Binding-site contacts:
Ligand atom O contacts residue MET16 of chain 1.A at 2.8 Å (h-bond).
Ligand atom CD2 contacts residue HIS153 of chain 1.A at 3.7 Å.
Ligand atom CD1 contacts residue SER39 of chain 1.A at 3.7 Å.
Ligand atom C contacts residue GLN45 of chain 1.A at 3.4 Å.
Ligand atom O contacts residue THR15 of chain 1.A at 3.2 Å.
Ligand atom CD1 contacts residue THR40 of chain 1.A at 3.4 Å.
Ligand atom O contacts residue GLN45 of chain 1.A at 2.9 Å (h-bond).
Ligand atom CD1 contacts residue ILE13 of chain 1.A at 3.8 Å (hydrophobic).
Ligand atom N contacts residue THR49 of chain 1.A at 3.7 Å.
Ligand atom CB contacts residue ALA41 of chain 1.A at 3.7 Å (hydrophobic).
Ligand atom CD1 contacts residue PHE38 of chain 1.A at 3.5 Å (hydrophobic).
Ligand atom O contacts residue VAL48 of chain 1.A at 3.6 Å.
Ligand atom CG2 contacts residue THR49 of chain 1.A at 3.2 Å.
Ligand atom O contacts residue VAL48 of chain 1.A at 3.8 Å.
Ligand atom CZ contacts residue GLY80 of chain 1.A at 3.7 Å.
Ligand atom CD1 contacts residue VAL37 of chain 1.A at 3.4 Å (hydrophobic).
Ligand atom N contacts residue GLN45 of chain 1.A at 3.3 Å (h-bond).
Ligand atom CA contacts residue THR49 of chain 1.A at 3.1 Å.
Ligand atom CG contacts residue ALA47 of chain 1.A at 3.7 Å (hydrophobic).
Ligand atom CG contacts residue THR49 of chain 1.A at 3.4 Å.
Ligand atom O contacts residue ALA41 of chain 1.A at 3.3 Å (h-bond).
Ligand atom C contacts residue SER39 of chain 1.A at 3.5 Å.
Ligand atom O contacts residue GLN45 of chain 1.A at 3.6 Å.
Ligand atom CE2 contacts residue HIS153 of chain 1.A at 3.6 Å.
Ligand atom CD contacts residue MET16 of chain 1.A at 3.8 Å (hydrophobic).
Ligand atom CG2 contacts residue VAL48 of chain 1.A at 3.7 Å (hydrophobic).
Ligand atom CA contacts residue ALA47 of chain 1.A at 3.5 Å (hydrophobic).
Ligand atom CB contacts residue ALA47 of chain 1.A at 3.8 Å (hydrophobic).
Ligand atom O contacts residue PHE38 of chain 1.A at 3.3 Å.
Ligand atom CD contacts residue ALA47 of chain 1.A at 3.5 Å (hydrophobic).
Ligand atom CE1 contacts residue GLY80 of chain 1.A at 3.8 Å.
Ligand atom O contacts residue THR49 of chain 1.A at 3.5 Å (h-bond).
Ligand atom CB contacts residue PHE38 of chain 1.A at 3.8 Å (hydrophobic).
Ligand atom CA contacts residue SER39 of chain 1.A at 3.8 Å.
Ligand atom CB contacts residue THR49 of chain 1.A at 3.1 Å.
Ligand atom N contacts residue SER39 of chain 1.A at 2.8 Å (h-bond).
Ligand atom CA contacts residue GLN45 of chain 1.A at 3.6 Å.
Ligand atom CA contacts residue SER39 of chain 1.A at 3.2 Å.
Ligand atom O contacts residue SER39 of chain 1.A at 3.0 Å (h-bond).
Ligand atom CD2 contacts residue THR40 of chain 1.A at 3.7 Å.

Sequence of chain 1.A:
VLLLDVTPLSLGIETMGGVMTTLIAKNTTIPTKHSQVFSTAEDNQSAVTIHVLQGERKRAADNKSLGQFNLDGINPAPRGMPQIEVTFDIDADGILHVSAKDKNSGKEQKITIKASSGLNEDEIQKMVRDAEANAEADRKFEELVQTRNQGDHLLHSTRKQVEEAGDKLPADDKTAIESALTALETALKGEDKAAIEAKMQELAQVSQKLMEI

The protein below binds the small molecule below.
Small molecule (SMILES): CC[C@H](C)[C@H](NC(=O)[C@H](CC1CCCCC1)NC(=O)[C@H](Cc1ccc(O)cc1)NC(=O)[C@@H](N)CC(C)C)C(=O)N1CCC[C@H]1C(=O)N[C@@H](CCCN=C(N)N)C(=O)N1CCC[C@H]1C(N)=O